Sequence of chain 1.B:
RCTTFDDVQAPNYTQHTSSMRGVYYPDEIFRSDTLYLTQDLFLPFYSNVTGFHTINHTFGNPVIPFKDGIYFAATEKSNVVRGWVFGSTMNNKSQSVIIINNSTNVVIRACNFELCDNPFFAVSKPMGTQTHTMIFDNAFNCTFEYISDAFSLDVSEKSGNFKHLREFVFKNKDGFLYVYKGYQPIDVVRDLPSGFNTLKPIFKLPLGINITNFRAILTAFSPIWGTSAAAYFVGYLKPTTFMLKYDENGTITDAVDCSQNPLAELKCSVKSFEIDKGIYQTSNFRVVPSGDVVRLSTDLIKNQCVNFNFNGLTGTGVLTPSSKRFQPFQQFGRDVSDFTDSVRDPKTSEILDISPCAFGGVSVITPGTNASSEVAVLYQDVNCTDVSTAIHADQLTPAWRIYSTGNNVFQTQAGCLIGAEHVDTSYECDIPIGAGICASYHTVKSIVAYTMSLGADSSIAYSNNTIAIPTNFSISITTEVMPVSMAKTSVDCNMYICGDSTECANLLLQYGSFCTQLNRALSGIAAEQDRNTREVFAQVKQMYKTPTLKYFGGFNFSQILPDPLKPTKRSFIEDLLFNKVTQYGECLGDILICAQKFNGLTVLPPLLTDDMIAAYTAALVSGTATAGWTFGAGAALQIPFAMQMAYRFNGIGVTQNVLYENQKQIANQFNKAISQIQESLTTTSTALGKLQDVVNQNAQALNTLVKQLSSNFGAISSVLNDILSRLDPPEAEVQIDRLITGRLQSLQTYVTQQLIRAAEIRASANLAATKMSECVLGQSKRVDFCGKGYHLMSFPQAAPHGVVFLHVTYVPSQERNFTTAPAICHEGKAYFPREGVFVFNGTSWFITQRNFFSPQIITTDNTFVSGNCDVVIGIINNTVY

The protein below binds the small molecule below.
Small molecule (SMILES): CC(=O)N[C@@H]1[C@@H](O)[C@H](O)[C@@H](CO)O[C@H]1O

Binding-site contacts:
Ligand atom C8 contacts residue GLY1100 of chain 1.B at 4.0 Å.
Ligand atom C4 contacts residue ASN678 of chain 1.B at 4.3 Å.
Ligand atom O7 contacts residue ASN678 of chain 1.B at 3.0 Å (h-bond).
Ligand atom C2 contacts residue ASN678 of chain 1.B at 2.5 Å.
Ligand atom C5 contacts residue ASN678 of chain 1.B at 3.7 Å.
Ligand atom O7 contacts residue ILE1099 of chain 1.B at 4.2 Å.
Ligand atom C7 contacts residue ASN678 of chain 1.B at 3.1 Å.
Ligand atom N2 contacts residue ASN678 of chain 1.B at 2.9 Å (h-bond).
Ligand atom C3 contacts residue ASN678 of chain 1.B at 3.8 Å.
Ligand atom C7 contacts residue ILE1099 of chain 1.B at 4.4 Å (hydrophobic).
Ligand atom C8 contacts residue ASN678 of chain 1.B at 4.3 Å.
Ligand atom C1 contacts residue ASN678 of chain 1.B at 1.4 Å.
Ligand atom O5 contacts residue ASN678 of chain 1.B at 2.4 Å (h-bond).
Ligand atom C8 contacts residue ILE1099 of chain 1.B at 3.8 Å (hydrophobic).